Sequence of chain 1.G:
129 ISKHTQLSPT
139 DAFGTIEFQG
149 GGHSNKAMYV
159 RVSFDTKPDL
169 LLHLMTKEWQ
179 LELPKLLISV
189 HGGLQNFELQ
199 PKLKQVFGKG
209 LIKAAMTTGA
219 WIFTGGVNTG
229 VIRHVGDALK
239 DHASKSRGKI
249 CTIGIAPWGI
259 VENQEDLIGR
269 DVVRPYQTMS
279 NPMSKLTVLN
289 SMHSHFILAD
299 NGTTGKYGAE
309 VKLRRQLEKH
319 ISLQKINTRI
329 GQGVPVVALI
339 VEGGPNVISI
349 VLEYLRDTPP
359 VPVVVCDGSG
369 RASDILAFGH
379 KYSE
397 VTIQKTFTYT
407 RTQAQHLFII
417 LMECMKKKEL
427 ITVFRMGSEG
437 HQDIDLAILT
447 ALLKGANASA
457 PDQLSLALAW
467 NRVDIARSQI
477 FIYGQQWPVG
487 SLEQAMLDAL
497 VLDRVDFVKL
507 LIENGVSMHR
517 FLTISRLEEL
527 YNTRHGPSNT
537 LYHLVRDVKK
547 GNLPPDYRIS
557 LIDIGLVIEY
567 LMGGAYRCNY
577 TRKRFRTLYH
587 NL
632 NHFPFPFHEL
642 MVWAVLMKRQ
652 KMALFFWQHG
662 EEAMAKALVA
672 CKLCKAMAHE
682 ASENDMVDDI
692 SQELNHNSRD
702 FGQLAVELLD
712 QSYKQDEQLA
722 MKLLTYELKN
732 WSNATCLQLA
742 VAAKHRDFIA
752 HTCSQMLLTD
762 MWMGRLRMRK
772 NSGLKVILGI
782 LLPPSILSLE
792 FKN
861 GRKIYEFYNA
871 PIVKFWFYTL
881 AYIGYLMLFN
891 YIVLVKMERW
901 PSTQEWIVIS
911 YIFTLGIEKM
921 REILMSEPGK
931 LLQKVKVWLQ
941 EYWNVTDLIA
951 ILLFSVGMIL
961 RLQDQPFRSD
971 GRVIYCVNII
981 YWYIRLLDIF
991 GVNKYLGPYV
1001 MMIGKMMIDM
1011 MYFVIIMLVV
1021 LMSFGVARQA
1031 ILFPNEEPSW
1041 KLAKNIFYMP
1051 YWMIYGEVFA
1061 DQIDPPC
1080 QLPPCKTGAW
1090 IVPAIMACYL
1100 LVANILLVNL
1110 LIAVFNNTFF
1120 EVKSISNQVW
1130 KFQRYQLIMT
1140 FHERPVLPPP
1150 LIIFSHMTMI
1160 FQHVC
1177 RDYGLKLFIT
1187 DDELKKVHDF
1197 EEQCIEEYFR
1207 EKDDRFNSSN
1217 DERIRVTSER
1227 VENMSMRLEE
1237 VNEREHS

The protein below binds the small molecule below.
Small molecule (SMILES): CCCCCCCC(=O)OC[C@H](COP(=O)(O)O[C@@H]1[C@H](O)[C@H](O)[C@@H](OP(=O)(O)O)[C@H](OP(=O)(O)O)[C@H]1O)OC(=O)CCCCCCC

Binding-site contacts:
Ligand atom C8B contacts residue THR879 of chain 1.G at 4.2 Å.
Ligand atom O53 contacts residue LYS994 of chain 1.G at 2.7 Å (salt-bridge).
Ligand atom P1 contacts residue SER773 of chain 1.G at 3.8 Å.
Ligand atom C1C contacts residue ASN993 of chain 1.G at 4.1 Å.
Ligand atom O1B contacts residue ASN993 of chain 1.G at 3.2 Å (h-bond).
Ligand atom O1A contacts residue ASN993 of chain 1.G at 4.1 Å.
Ligand atom P4 contacts residue LYS994 of chain 1.G at 3.4 Å.
Ligand atom P5 contacts residue LYS994 of chain 1.G at 3.4 Å.
Ligand atom O4 contacts residue LYS994 of chain 1.G at 3.9 Å.
Ligand atom O5 contacts residue LYS994 of chain 1.G at 3.8 Å.
Ligand atom C5B contacts residue PHE990 of chain 1.G at 3.8 Å (hydrophobic).
Ligand atom O43 contacts residue LYS994 of chain 1.G at 2.8 Å (salt-bridge).
Ligand atom C3B contacts residue TRP876 of chain 1.G at 3.8 Å (hydrophobic).
Ligand atom C4A contacts residue LEU775 of chain 1.G at 4.3 Å (hydrophobic).
Ligand atom C8B contacts residue ILE883 of chain 1.G at 3.7 Å (hydrophobic).
Ligand atom O51 contacts residue LYS994 of chain 1.G at 3.2 Å (salt-bridge).
Ligand atom O42 contacts residue TYR995 of chain 1.G at 3.3 Å (h-bond).
Ligand atom C5B contacts residue ILE989 of chain 1.G at 3.7 Å (hydrophobic).
Ligand atom C1B contacts residue ASN993 of chain 1.G at 4.1 Å.
Ligand atom O2C contacts residue TRP876 of chain 1.G at 4.0 Å.
Ligand atom O43 contacts residue TYR995 of chain 1.G at 3.2 Å (h-bond).
Ligand atom O11 contacts residue GLY774 of chain 1.G at 3.9 Å.
Ligand atom O11 contacts residue SER773 of chain 1.G at 2.6 Å (h-bond).
Ligand atom O41 contacts residue TYR995 of chain 1.G at 3.3 Å (h-bond).
Ligand atom P4 contacts residue TYR995 of chain 1.G at 3.5 Å.
Ligand atom C6B contacts residue THR879 of chain 1.G at 4.2 Å.
Ligand atom O1 contacts residue SER773 of chain 1.G at 4.1 Å.
Ligand atom C4A contacts residue TRP876 of chain 1.G at 4.0 Å (hydrophobic).
Ligand atom O2 contacts residue LYS771 of chain 1.G at 4.2 Å.
Ligand atom C5A contacts residue TRP876 of chain 1.G at 3.6 Å (hydrophobic).
Ligand atom C5B contacts residue THR879 of chain 1.G at 4.2 Å.
Ligand atom O12 contacts residue SER773 of chain 1.G at 4.2 Å.
Ligand atom C2B contacts residue TRP876 of chain 1.G at 3.9 Å (hydrophobic).
Ligand atom C4B contacts residue PHE990 of chain 1.G at 3.6 Å (hydrophobic).
Ligand atom C1B contacts residue TRP876 of chain 1.G at 4.3 Å (hydrophobic).
Ligand atom C5 contacts residue LYS994 of chain 1.G at 3.9 Å.
Ligand atom C6B contacts residue PHE990 of chain 1.G at 3.6 Å (hydrophobic).
Ligand atom O3C contacts residue TRP876 of chain 1.G at 4.0 Å.
Ligand atom C3C contacts residue ASN993 of chain 1.G at 3.4 Å.
Ligand atom O42 contacts residue LYS994 of chain 1.G at 3.0 Å (salt-bridge).